The small molecule below binds the protein below.
Small molecule (SMILES): Cn1cnc2nc(N)[nH]c(=O)c21

Sequence of chain 1.K:
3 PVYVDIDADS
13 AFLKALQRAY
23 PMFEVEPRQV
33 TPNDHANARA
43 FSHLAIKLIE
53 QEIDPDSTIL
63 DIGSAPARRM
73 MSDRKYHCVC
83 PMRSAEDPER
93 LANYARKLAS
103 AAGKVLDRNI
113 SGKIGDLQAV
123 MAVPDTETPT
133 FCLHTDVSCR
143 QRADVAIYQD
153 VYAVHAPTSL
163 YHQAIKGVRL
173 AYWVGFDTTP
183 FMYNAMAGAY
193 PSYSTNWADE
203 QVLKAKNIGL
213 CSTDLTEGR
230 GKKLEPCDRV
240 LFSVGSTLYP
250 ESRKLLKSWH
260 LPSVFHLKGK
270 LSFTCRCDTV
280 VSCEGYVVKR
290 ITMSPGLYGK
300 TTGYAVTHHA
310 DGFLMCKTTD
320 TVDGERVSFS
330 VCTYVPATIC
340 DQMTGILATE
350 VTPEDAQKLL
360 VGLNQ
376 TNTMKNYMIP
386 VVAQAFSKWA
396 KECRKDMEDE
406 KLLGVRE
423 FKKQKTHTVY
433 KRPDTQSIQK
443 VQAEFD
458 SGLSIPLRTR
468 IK

Binding-site contacts:
Ligand atom C12 contacts residue TYR248 of chain 1.K at 4.0 Å (hydrophobic).
Ligand atom O7 contacts residue TYR248 of chain 1.K at 4.1 Å.
Ligand atom C6 contacts residue TYR154 of chain 1.K at 3.3 Å (hydrophobic).
Ligand atom N11 contacts residue TYR154 of chain 1.K at 3.5 Å.
Ligand atom N2 contacts residue TYR248 of chain 1.K at 4.0 Å.
Ligand atom N8 contacts residue TYR154 of chain 1.K at 3.1 Å.
Ligand atom C1 contacts residue ASP152 of chain 1.K at 3.2 Å.
Ligand atom N11 contacts residue VAL243 of chain 1.K at 4.2 Å.
Ligand atom N4 contacts residue ASP152 of chain 1.K at 3.4 Å.
Ligand atom N11 contacts residue TYR248 of chain 1.K at 3.8 Å.
Ligand atom C6 contacts residue ASP152 of chain 1.K at 4.0 Å.
Ligand atom C12 contacts residue GLU250 of chain 1.K at 4.2 Å.
Ligand atom N10 contacts residue GLU250 of chain 1.K at 2.5 Å (salt-bridge).
Ligand atom N10 contacts residue TYR248 of chain 1.K at 3.9 Å.
Ligand atom O7 contacts residue ASP152 of chain 1.K at 3.7 Å.
Ligand atom N8 contacts residue TYR248 of chain 1.K at 3.6 Å.
Ligand atom C6 contacts residue TYR248 of chain 1.K at 3.8 Å (hydrophobic).
Ligand atom C3 contacts residue TYR248 of chain 1.K at 4.1 Å (hydrophobic).
Ligand atom N11 contacts residue PHE178 of chain 1.K at 4.1 Å.
Ligand atom O7 contacts residue TYR154 of chain 1.K at 3.8 Å.
Ligand atom N4 contacts residue TYR248 of chain 1.K at 3.9 Å.
Ligand atom C5 contacts residue TYR248 of chain 1.K at 3.8 Å (hydrophobic).
Ligand atom C9 contacts residue PHE241 of chain 1.K at 4.3 Å (hydrophobic).
Ligand atom N8 contacts residue GLU250 of chain 1.K at 1.3 Å (salt-bridge).
Ligand atom N4 contacts residue TYR154 of chain 1.K at 4.2 Å.
Ligand atom N2 contacts residue ASP152 of chain 1.K at 4.0 Å.
Ligand atom C6 contacts residue GLU250 of chain 1.K at 2.6 Å.
Ligand atom C3 contacts residue ASP152 of chain 1.K at 3.3 Å.
Ligand atom N11 contacts residue GLU250 of chain 1.K at 3.6 Å (salt-bridge).
Ligand atom C5 contacts residue TYR154 of chain 1.K at 3.5 Å (hydrophobic).
Ligand atom N10 contacts residue TYR154 of chain 1.K at 4.1 Å.
Ligand atom C9 contacts residue TYR154 of chain 1.K at 3.4 Å (hydrophobic).
Ligand atom N2 contacts residue TYR154 of chain 1.K at 4.1 Å.
Ligand atom C9 contacts residue TYR248 of chain 1.K at 3.6 Å (hydrophobic).
Ligand atom C9 contacts residue GLU250 of chain 1.K at 2.2 Å.
Ligand atom O7 contacts residue GLU250 of chain 1.K at 3.0 Å (salt-bridge).
Ligand atom C5 contacts residue GLU250 of chain 1.K at 3.9 Å.
Ligand atom C12 contacts residue TYR154 of chain 1.K at 3.4 Å (hydrophobic).
Ligand atom C5 contacts residue ASP152 of chain 1.K at 3.9 Å.
Ligand atom N10 contacts residue PHE241 of chain 1.K at 3.0 Å.